Sequence of chain 1.B:
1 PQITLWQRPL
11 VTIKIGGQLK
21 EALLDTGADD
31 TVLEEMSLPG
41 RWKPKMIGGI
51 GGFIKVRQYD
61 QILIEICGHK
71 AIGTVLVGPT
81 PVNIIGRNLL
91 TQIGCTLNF

The protein below binds the small molecule below.
Small molecule (SMILES): COC(=O)N[C@H](C(=O)NN(Cc1ccc(-c2cccnc2)cc1)C[C@@](O)(Cc1ccccc1)C(=O)N[C@H]1c2ccccc2C[C@H]1O)C(C)(C)C

Sequence of chain 1.A:
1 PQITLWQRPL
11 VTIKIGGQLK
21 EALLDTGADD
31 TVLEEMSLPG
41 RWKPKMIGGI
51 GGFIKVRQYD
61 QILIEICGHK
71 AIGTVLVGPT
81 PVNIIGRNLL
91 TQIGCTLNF

Binding-site contacts:
Ligand atom C91 contacts residue ASP29 of chain 1.A at 3.1 Å.
Ligand atom N51 contacts residue GLY48 of chain 1.A at 3.0 Å (h-bond).
Ligand atom C80 contacts residue VAL82 of chain 1.B at 3.6 Å (hydrophobic).
Ligand atom O55 contacts residue ASP29 of chain 1.A at 2.9 Å (salt-bridge).
Ligand atom C9 contacts residue VAL32 of chain 1.B at 3.4 Å (hydrophobic).
Ligand atom C91 contacts residue ARG8 of chain 1.B at 3.2 Å.
Ligand atom O36 contacts residue ASP25 of chain 1.A at 2.7 Å (salt-bridge).
Ligand atom C26 contacts residue ILE50 of chain 1.B at 3.5 Å (hydrophobic).
Ligand atom C82 contacts residue ILE50 of chain 1.A at 3.5 Å (hydrophobic).
Ligand atom O36 contacts residue GLY27 of chain 1.B at 3.2 Å (h-bond).
Ligand atom C28 contacts residue VAL82 of chain 1.A at 3.4 Å (hydrophobic).
Ligand atom C5 contacts residue GLY48 of chain 1.B at 3.5 Å.
Ligand atom C10 contacts residue ASP30 of chain 1.B at 3.5 Å.
Ligand atom C1 contacts residue ASP25 of chain 1.A at 3.5 Å.
Ligand atom C7 contacts residue ALA28 of chain 1.B at 3.6 Å (hydrophobic).
Ligand atom O14 contacts residue ASP29 of chain 1.B at 3.0 Å (salt-bridge).
Ligand atom N42 contacts residue ASP25 of chain 1.B at 3.5 Å (salt-bridge).
Ligand atom C13 contacts residue GLY48 of chain 1.B at 3.5 Å.
Ligand atom C12 contacts residue GLY48 of chain 1.B at 3.6 Å.
Ligand atom C83 contacts residue GLY49 of chain 1.A at 3.4 Å.
Ligand atom N42 contacts residue GLY27 of chain 1.A at 3.4 Å (h-bond).
Ligand atom O14 contacts residue ALA28 of chain 1.B at 3.4 Å.
Ligand atom O14 contacts residue GLY27 of chain 1.B at 3.0 Å (h-bond).
Ligand atom O36 contacts residue ASP25 of chain 1.B at 3.5 Å (salt-bridge).
Ligand atom C92 contacts residue ILE50 of chain 1.B at 3.5 Å (hydrophobic).
Ligand atom C9 contacts residue ASP30 of chain 1.B at 3.4 Å.
Ligand atom C29 contacts residue VAL82 of chain 1.A at 3.3 Å (hydrophobic).
Ligand atom C44 contacts residue ASP25 of chain 1.B at 3.3 Å.
Ligand atom C83 contacts residue GLY48 of chain 1.A at 3.4 Å.
Ligand atom N43 contacts residue GLY27 of chain 1.A at 3.1 Å (h-bond).
Ligand atom N4 contacts residue GLY27 of chain 1.B at 3.4 Å (h-bond).
Ligand atom O56 contacts residue GLY48 of chain 1.A at 3.4 Å (h-bond).
Ligand atom C94 contacts residue PRO81 of chain 1.B at 3.4 Å (hydrophobic).
Ligand atom O46 contacts residue GLY49 of chain 1.A at 3.3 Å.
Ligand atom C41 contacts residue ASP25 of chain 1.B at 3.6 Å.
Ligand atom O3 contacts residue ILE50 of chain 1.A at 3.6 Å.
Ligand atom C82 contacts residue GLY49 of chain 1.A at 3.4 Å.
Ligand atom C24 contacts residue ASP25 of chain 1.A at 3.3 Å.
Ligand atom O55 contacts residue GLY27 of chain 1.A at 3.5 Å (h-bond).
Ligand atom C27 contacts residue PRO81 of chain 1.A at 3.5 Å (hydrophobic).